Binding-site contacts:
Ligand atom O6 contacts residue ASN287 of chain 1.C at 4.3 Å.
Ligand atom C2 contacts residue ASN287 of chain 1.C at 2.5 Å.
Ligand atom C3 contacts residue ASN287 of chain 1.C at 3.9 Å.
Ligand atom C8 contacts residue ASN276 of chain 1.C at 3.2 Å.
Ligand atom C5 contacts residue ASN287 of chain 1.C at 3.7 Å.
Ligand atom C6 contacts residue ASN287 of chain 1.C at 4.4 Å.
Ligand atom N2 contacts residue ASN276 of chain 1.C at 4.3 Å.
Ligand atom C7 contacts residue ASN276 of chain 1.C at 4.3 Å.
Ligand atom C1 contacts residue ASN287 of chain 1.C at 1.4 Å.
Ligand atom C8 contacts residue CYS275 of chain 1.C at 3.6 Å (hydrophobic).
Ligand atom C4 contacts residue ASN287 of chain 1.C at 4.3 Å.
Ligand atom O5 contacts residue ASN287 of chain 1.C at 2.4 Å (h-bond).
Ligand atom N2 contacts residue ASN287 of chain 1.C at 3.0 Å (h-bond).
Ligand atom C8 contacts residue THR277 of chain 1.C at 4.1 Å.
Ligand atom C7 contacts residue ASN287 of chain 1.C at 4.2 Å.

Sequence of chain 1.C:
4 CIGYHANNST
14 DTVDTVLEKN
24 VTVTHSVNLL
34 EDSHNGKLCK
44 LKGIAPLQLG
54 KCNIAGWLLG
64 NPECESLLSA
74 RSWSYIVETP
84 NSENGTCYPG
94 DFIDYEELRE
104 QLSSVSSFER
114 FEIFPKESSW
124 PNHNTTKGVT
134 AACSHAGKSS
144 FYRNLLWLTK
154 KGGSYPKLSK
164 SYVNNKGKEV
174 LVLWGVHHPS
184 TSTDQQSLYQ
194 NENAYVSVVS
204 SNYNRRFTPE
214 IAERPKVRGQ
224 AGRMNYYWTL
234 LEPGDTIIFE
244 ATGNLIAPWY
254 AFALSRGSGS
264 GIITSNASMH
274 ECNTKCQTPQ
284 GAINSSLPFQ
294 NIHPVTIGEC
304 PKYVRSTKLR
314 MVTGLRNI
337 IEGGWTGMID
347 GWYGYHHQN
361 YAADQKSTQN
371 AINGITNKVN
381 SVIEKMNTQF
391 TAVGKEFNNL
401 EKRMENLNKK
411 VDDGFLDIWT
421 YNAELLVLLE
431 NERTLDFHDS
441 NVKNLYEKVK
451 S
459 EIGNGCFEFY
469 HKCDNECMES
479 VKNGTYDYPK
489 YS

The small molecule below binds the protein below.
Small molecule (SMILES): CC(=O)N[C@@H]1[C@@H](O)[C@H](O)[C@@H](CO)O[C@H]1O